Binding-site contacts:
Ligand atom O1B contacts residue LYS42 of chain 1.B at 3.2 Å.
Ligand atom C5' contacts residue ARG168 of chain 1.C at 3.6 Å.
Ligand atom O2A contacts residue MG1 of chain 1.Y at 3.1 Å.
Ligand atom O2B contacts residue LYS42 of chain 1.B at 3.5 Å.
Ligand atom O4' contacts residue ASP215 of chain 1.B at 3.5 Å.
Ligand atom O3B contacts residue MG1 of chain 1.Y at 3.6 Å.
Ligand atom O2G contacts residue MG1 of chain 1.Y at 1.9 Å.
Ligand atom N3 contacts residue PHE44 of chain 1.B at 3.6 Å.
Ligand atom PG contacts residue MG1 of chain 1.Y at 3.2 Å.
Ligand atom C2 contacts residue PHE44 of chain 1.B at 3.5 Å (hydrophobic).
Ligand atom O3B contacts residue ARG168 of chain 1.C at 2.7 Å (salt-bridge).
Ligand atom PB contacts residue ARG168 of chain 1.C at 3.6 Å.
Ligand atom O1A contacts residue THR43 of chain 1.B at 2.9 Å (h-bond).
Ligand atom O3A contacts residue GLY41 of chain 1.B at 3.6 Å.
Ligand atom C6 contacts residue PHE44 of chain 1.B at 3.5 Å (hydrophobic).
Ligand atom PG contacts residue ARG168 of chain 1.C at 3.6 Å.
Ligand atom C2 contacts residue TYR2 of chain 1.B at 3.4 Å (hydrophobic).
Ligand atom O1A contacts residue GLY41 of chain 1.B at 3.3 Å.
Ligand atom O2A contacts residue THR43 of chain 1.B at 3.3 Å (h-bond).
Ligand atom O1B contacts residue GLU40 of chain 1.B at 3.4 Å (salt-bridge).
Ligand atom O1A contacts residue PHE44 of chain 1.B at 2.8 Å (h-bond).
Ligand atom O1A contacts residue LYS42 of chain 1.B at 3.0 Å (salt-bridge).
Ligand atom S1G contacts residue ARG168 of chain 1.C at 3.1 Å (salt-bridge).
Ligand atom O3G contacts residue LYS38 of chain 1.B at 3.6 Å.
Ligand atom O3G contacts residue LYS42 of chain 1.B at 3.0 Å (salt-bridge).
Ligand atom O1B contacts residue GLY41 of chain 1.B at 3.4 Å (h-bond).
Ligand atom O2B contacts residue THR43 of chain 1.B at 2.7 Å (h-bond).
Ligand atom PB contacts residue MG1 of chain 1.Y at 3.5 Å.
Ligand atom PB contacts residue GLY39 of chain 1.B at 3.5 Å.
Ligand atom C5 contacts residue PHE44 of chain 1.B at 3.3 Å (hydrophobic).
Ligand atom S1G contacts residue ARG171 of chain 1.C at 2.9 Å (salt-bridge).
Ligand atom O3B contacts residue GLY39 of chain 1.B at 2.9 Å (h-bond).
Ligand atom O5' contacts residue ARG168 of chain 1.C at 3.3 Å (salt-bridge).
Ligand atom O1B contacts residue GLY39 of chain 1.B at 3.5 Å (h-bond).
Ligand atom O2B contacts residue MG1 of chain 1.Y at 2.3 Å.
Ligand atom O3A contacts residue ARG168 of chain 1.C at 3.2 Å (salt-bridge).
Ligand atom N6 contacts residue TYR3 of chain 1.B at 3.6 Å (h-bond).
Ligand atom O3A contacts residue GLY39 of chain 1.B at 3.4 Å.
Ligand atom C4 contacts residue PHE44 of chain 1.B at 3.6 Å (hydrophobic).
Ligand atom N1 contacts residue PHE44 of chain 1.B at 3.4 Å.

Sequence of chain 1.B:
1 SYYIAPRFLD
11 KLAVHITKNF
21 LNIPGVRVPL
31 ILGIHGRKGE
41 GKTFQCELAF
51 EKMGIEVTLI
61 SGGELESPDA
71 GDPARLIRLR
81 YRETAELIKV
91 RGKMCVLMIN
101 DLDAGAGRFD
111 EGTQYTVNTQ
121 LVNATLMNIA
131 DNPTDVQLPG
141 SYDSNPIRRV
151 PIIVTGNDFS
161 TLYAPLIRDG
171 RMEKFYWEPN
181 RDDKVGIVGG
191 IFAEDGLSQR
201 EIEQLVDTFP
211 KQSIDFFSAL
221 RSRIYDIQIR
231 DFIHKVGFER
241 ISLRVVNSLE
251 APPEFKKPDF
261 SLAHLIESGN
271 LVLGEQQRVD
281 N

A protein and the small-molecule ligand that binds it are described below.
Small molecule (SMILES): Nc1ncnc2c1ncn2[C@@H]1O[C@H](COP(=O)(O)OP(=O)(O)OP(O)(O)=S)[C@@H](O)[C@H]1O

Sequence of chain 1.C:
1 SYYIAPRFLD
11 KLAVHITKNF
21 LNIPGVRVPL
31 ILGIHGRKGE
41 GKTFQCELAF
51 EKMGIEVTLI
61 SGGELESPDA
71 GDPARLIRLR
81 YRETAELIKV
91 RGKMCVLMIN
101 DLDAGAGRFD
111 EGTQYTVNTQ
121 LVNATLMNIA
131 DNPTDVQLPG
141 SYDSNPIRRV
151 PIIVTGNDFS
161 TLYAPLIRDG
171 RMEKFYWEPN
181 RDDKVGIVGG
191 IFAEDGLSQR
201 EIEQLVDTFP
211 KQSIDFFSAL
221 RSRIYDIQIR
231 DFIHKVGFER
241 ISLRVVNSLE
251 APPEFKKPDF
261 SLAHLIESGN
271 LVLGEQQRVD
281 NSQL